Binding-site contacts:
Ligand atom C1 contacts residue SER102 of chain 2.A at 3.9 Å.
Ligand atom C1 contacts residue ASN100 of chain 2.A at 1.4 Å.
Ligand atom C8 contacts residue ASN100 of chain 2.A at 4.4 Å.
Ligand atom N2 contacts residue ASN100 of chain 2.A at 3.0 Å (h-bond).
Ligand atom C4 contacts residue ASN100 of chain 2.A at 4.2 Å.
Ligand atom C7 contacts residue ASN100 of chain 2.A at 3.3 Å.
Ligand atom O5 contacts residue ASN100 of chain 2.A at 2.3 Å (h-bond).
Ligand atom C2 contacts residue ASN100 of chain 2.A at 2.5 Å.
Ligand atom O7 contacts residue ASN100 of chain 2.A at 3.3 Å (h-bond).
Ligand atom C5 contacts residue ASN100 of chain 2.A at 3.6 Å.
Ligand atom C3 contacts residue ASN100 of chain 2.A at 3.8 Å.
Ligand atom O5 contacts residue SER102 of chain 2.A at 4.2 Å.

The small molecule below binds the protein below.
Small molecule (SMILES): CC(=O)N[C@@H]1[C@@H](O)[C@H](O)[C@@H](CO)O[C@H]1O

Sequence of chain 2.A:
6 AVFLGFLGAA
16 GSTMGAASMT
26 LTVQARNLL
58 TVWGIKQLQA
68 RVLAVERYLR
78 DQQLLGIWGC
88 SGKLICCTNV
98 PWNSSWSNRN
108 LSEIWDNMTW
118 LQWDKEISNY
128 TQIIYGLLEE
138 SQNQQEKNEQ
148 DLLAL